A small-molecule ligand and the protein it binds are described below.
Small molecule (SMILES): CCN1CCN(c2ccc(C(=O)Nc3[nH]nc4cc(-c5cccc(OC)c5)ccc34)cc2)CC1

Binding-site contacts:
Ligand atom C28 contacts residue VAL35 of chain 1.B at 3.9 Å (hydrophobic).
Ligand atom O12 contacts residue LEU27 of chain 1.B at 3.8 Å.
Ligand atom N16 contacts residue GLU105 of chain 1.B at 2.8 Å (salt-bridge).
Ligand atom C32 contacts residue SER108 of chain 1.B at 3.3 Å.
Ligand atom N13 contacts residue ALA107 of chain 1.B at 3.4 Å (h-bond).
Ligand atom N16 contacts residue LEU173 of chain 1.B at 3.8 Å.
Ligand atom C21 contacts residue PHE32 of chain 1.B at 3.6 Å (hydrophobic).
Ligand atom C08 contacts residue GLU114 of chain 1.B at 3.7 Å.
Ligand atom O25 contacts residue LYS57 of chain 1.B at 3.6 Å.
Ligand atom C17 contacts residue ALA55 of chain 1.B at 3.6 Å (hydrophobic).
Ligand atom C05 contacts residue SER108 of chain 1.B at 3.2 Å.
Ligand atom N16 contacts residue ALA107 of chain 1.B at 3.5 Å (h-bond).
Ligand atom C23 contacts residue GLU74 of chain 1.B at 3.4 Å.
Ligand atom C14 contacts residue LEU173 of chain 1.B at 3.6 Å (hydrophobic).
Ligand atom C32 contacts residue GLY110 of chain 1.B at 3.4 Å.
Ligand atom C18 contacts residue ALA55 of chain 1.B at 3.8 Å (hydrophobic).
Ligand atom C33 contacts residue GLU114 of chain 1.B at 3.7 Å.
Ligand atom C31 contacts residue ALA107 of chain 1.B at 3.1 Å (hydrophobic).
Ligand atom C27 contacts residue VAL104 of chain 1.B at 3.7 Å (hydrophobic).
Ligand atom C07 contacts residue GLY110 of chain 1.B at 3.6 Å.
Ligand atom C32 contacts residue ALA107 of chain 1.B at 3.8 Å (hydrophobic).
Ligand atom N15 contacts residue GLU105 of chain 1.B at 3.7 Å.
Ligand atom C30 contacts residue LEU173 of chain 1.B at 3.4 Å (hydrophobic).
Ligand atom N15 contacts residue ALA107 of chain 1.B at 2.8 Å (h-bond).
Ligand atom N16 contacts residue TYR106 of chain 1.B at 3.6 Å.
Ligand atom O25 contacts residue VAL104 of chain 1.B at 3.8 Å.
Ligand atom N15 contacts residue TYR106 of chain 1.B at 3.5 Å.
Ligand atom C26 contacts residue GLU74 of chain 1.B at 3.4 Å.
Ligand atom C17 contacts residue GLU105 of chain 1.B at 3.8 Å.
Ligand atom N15 contacts residue LEU173 of chain 1.B at 3.8 Å.
Ligand atom C28 contacts residue PHE32 of chain 1.B at 3.5 Å (hydrophobic).
Ligand atom C18 contacts residue VAL104 of chain 1.B at 3.9 Å (hydrophobic).
Ligand atom C22 contacts residue ASP184 of chain 1.B at 3.7 Å.
Ligand atom C29 contacts residue LEU173 of chain 1.B at 3.8 Å (hydrophobic).
Ligand atom N16 contacts residue ALA55 of chain 1.B at 3.5 Å.
Ligand atom C09 contacts residue GLY110 of chain 1.B at 3.9 Å.
Ligand atom C31 contacts residue GLY110 of chain 1.B at 3.6 Å.
Ligand atom O12 contacts residue GLY28 of chain 1.B at 3.8 Å.
Ligand atom C08 contacts residue GLY110 of chain 1.B at 3.8 Å.
Ligand atom C17 contacts residue LEU173 of chain 1.B at 3.5 Å (hydrophobic).

Sequence of chain 1.B:
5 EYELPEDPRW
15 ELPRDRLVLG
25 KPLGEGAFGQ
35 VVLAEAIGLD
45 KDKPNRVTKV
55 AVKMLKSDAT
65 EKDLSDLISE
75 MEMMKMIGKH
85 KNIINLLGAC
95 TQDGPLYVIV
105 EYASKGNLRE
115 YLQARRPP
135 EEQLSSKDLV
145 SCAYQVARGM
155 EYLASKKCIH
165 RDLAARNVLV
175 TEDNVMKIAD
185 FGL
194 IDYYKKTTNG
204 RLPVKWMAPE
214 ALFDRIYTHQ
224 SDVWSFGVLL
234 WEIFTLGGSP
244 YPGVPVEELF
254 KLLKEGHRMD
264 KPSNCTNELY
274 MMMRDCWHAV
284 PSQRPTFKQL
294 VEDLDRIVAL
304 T